The protein below binds the small molecule below.
Small molecule (SMILES): CC(=O)N[C@@H]1[C@@H](O)[C@H](O)[C@@H](CO)O[C@H]1O

Binding-site contacts:
Ligand atom C4 contacts residue ASN89 of chain 1.C at 4.2 Å.
Ligand atom C8 contacts residue ASN89 of chain 1.C at 3.3 Å.
Ligand atom O7 contacts residue GLU10 of chain 1.C at 4.1 Å.
Ligand atom O7 contacts residue LYS8 of chain 1.C at 3.0 Å (salt-bridge).
Ligand atom C3 contacts residue ASN89 of chain 1.C at 3.7 Å.
Ligand atom C8 contacts residue GLU10 of chain 1.C at 3.9 Å.
Ligand atom O7 contacts residue ASN9 of chain 1.C at 4.2 Å.
Ligand atom O5 contacts residue VAL72 of chain 1.C at 4.0 Å.
Ligand atom O5 contacts residue ASN89 of chain 1.C at 2.3 Å (h-bond).
Ligand atom C1 contacts residue VAL72 of chain 1.C at 4.2 Å (hydrophobic).
Ligand atom O7 contacts residue ASN89 of chain 1.C at 4.2 Å.
Ligand atom N2 contacts residue ASN89 of chain 1.C at 2.9 Å (h-bond).
Ligand atom C7 contacts residue LYS8 of chain 1.C at 4.2 Å.
Ligand atom C7 contacts residue ASN89 of chain 1.C at 3.3 Å.
Ligand atom C5 contacts residue VAL72 of chain 1.C at 4.5 Å (hydrophobic).
Ligand atom O7 contacts residue MET7 of chain 1.C at 4.1 Å.
Ligand atom C2 contacts residue ASN89 of chain 1.C at 2.4 Å.
Ligand atom C5 contacts residue ASN89 of chain 1.C at 3.7 Å.
Ligand atom C1 contacts residue ASN89 of chain 1.C at 1.4 Å.

Sequence of chain 1.C:
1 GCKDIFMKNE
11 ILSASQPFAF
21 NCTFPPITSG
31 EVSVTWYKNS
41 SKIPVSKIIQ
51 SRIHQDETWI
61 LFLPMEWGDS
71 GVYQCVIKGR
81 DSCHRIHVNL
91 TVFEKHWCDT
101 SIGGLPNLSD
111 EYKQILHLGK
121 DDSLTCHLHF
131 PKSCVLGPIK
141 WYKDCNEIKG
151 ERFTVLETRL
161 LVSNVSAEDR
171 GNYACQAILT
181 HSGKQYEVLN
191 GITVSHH